Sequence of chain 1.A:
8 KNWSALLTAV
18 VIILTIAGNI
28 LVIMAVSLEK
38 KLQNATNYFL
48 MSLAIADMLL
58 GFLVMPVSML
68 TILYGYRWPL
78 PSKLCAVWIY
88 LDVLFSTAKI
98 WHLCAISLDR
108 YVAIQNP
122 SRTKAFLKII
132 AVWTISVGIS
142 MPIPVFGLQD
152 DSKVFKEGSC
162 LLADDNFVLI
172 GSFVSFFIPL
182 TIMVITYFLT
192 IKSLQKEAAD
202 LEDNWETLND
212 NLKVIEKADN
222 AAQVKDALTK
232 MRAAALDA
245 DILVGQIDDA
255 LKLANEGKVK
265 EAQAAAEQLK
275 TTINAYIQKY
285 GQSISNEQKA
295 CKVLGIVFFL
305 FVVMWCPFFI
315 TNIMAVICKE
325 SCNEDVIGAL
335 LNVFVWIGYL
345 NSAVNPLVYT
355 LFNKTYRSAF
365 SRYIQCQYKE

The protein below binds the small molecule below.
Small molecule (SMILES): CN(C)C(=O)NC1CCC(CCN2CCN(c3cccc(Cl)c3Cl)CC2)CC1

Binding-site contacts:
Ligand atom C13 contacts residue VAL339 of chain 1.A at 3.5 Å (hydrophobic).
Ligand atom N3 contacts residue ASP89 of chain 1.A at 3.0 Å (salt-bridge).
Ligand atom C15 contacts residue ASP89 of chain 1.A at 4.0 Å.
Ligand atom C19 contacts residue TRP85 of chain 1.A at 3.5 Å (hydrophobic).
Ligand atom C3 contacts residue TRP309 of chain 1.A at 4.0 Å (hydrophobic).
Ligand atom C4 contacts residue PHE177 of chain 1.A at 3.8 Å (hydrophobic).
Ligand atom C1 contacts residue PHE313 of chain 1.A at 3.4 Å (hydrophobic).
Ligand atom C10 contacts residue SER93 of chain 1.A at 3.9 Å.
Ligand atom C14 contacts residue ASP89 of chain 1.A at 4.0 Å.
Ligand atom CL2 contacts residue PHE312 of chain 1.A at 3.4 Å.
Ligand atom C12 contacts residue TRP309 of chain 1.A at 3.8 Å (hydrophobic).
Ligand atom C13 contacts residue TYR343 of chain 1.A at 3.7 Å (hydrophobic).
Ligand atom C13 contacts residue ASP89 of chain 1.A at 3.2 Å.
Ligand atom C8 contacts residue PHE177 of chain 1.A at 3.4 Å (hydrophobic).
Ligand atom C20 contacts residue TRP85 of chain 1.A at 3.4 Å (hydrophobic).
Ligand atom C12 contacts residue VAL339 of chain 1.A at 3.9 Å (hydrophobic).
Ligand atom N2 contacts residue PHE313 of chain 1.A at 3.2 Å.
Ligand atom C9 contacts residue TRP309 of chain 1.A at 3.7 Å (hydrophobic).
Ligand atom CL1 contacts residue LEU162 of chain 1.A at 3.4 Å.
Ligand atom C6 contacts residue PHE312 of chain 1.A at 3.7 Å (hydrophobic).
Ligand atom C12 contacts residue ASP89 of chain 1.A at 3.2 Å.
Ligand atom O1 contacts residue PHE177 of chain 1.A at 3.6 Å.
Ligand atom O1 contacts residue PHE305 of chain 1.A at 3.3 Å.
Ligand atom C2 contacts residue VAL306 of chain 1.A at 3.6 Å (hydrophobic).
Ligand atom C11 contacts residue SER93 of chain 1.A at 3.2 Å.
Ligand atom N2 contacts residue TRP309 of chain 1.A at 3.9 Å.
Ligand atom N4 contacts residue ASP89 of chain 1.A at 3.8 Å.
Ligand atom C8 contacts residue SER93 of chain 1.A at 3.6 Å.
Ligand atom C11 contacts residue ASP89 of chain 1.A at 3.5 Å.
Ligand atom C19 contacts residue LEU162 of chain 1.A at 3.6 Å (hydrophobic).
Ligand atom C4 contacts residue PHE313 of chain 1.A at 3.5 Å (hydrophobic).
Ligand atom C21 contacts residue ASP89 of chain 1.A at 3.2 Å.
Ligand atom C18 contacts residue LEU162 of chain 1.A at 3.8 Å (hydrophobic).
Ligand atom C5 contacts residue PHE312 of chain 1.A at 3.8 Å (hydrophobic).
Ligand atom C2 contacts residue LEU181 of chain 1.A at 3.8 Å (hydrophobic).
Ligand atom C5 contacts residue PHE313 of chain 1.A at 3.4 Å (hydrophobic).
Ligand atom C9 contacts residue PHE177 of chain 1.A at 3.5 Å (hydrophobic).
Ligand atom C16 contacts residue ASP89 of chain 1.A at 3.8 Å.
Ligand atom C19 contacts residue CYS161 of chain 1.A at 3.5 Å (hydrophobic).
Ligand atom C20 contacts residue ASP89 of chain 1.A at 4.0 Å.